Binding-site contacts:
Ligand atom C3 contacts residue HIS203 of chain 1.A at 3.6 Å.
Ligand atom N2 contacts residue HIS203 of chain 1.A at 3.6 Å (h-bond).
Ligand atom C5 contacts residue ASN179 of chain 1.A at 3.6 Å.
Ligand atom C2 contacts residue ASN179 of chain 1.A at 2.6 Å.
Ligand atom C8 contacts residue HIS230 of chain 1.A at 4.4 Å.
Ligand atom O6 contacts residue ASN179 of chain 1.A at 4.5 Å.
Ligand atom N2 contacts residue ASN179 of chain 1.A at 3.1 Å (h-bond).
Ligand atom O5 contacts residue ASN179 of chain 1.A at 2.3 Å (h-bond).
Ligand atom C4 contacts residue HIS203 of chain 1.A at 4.1 Å.
Ligand atom C4 contacts residue ASN179 of chain 1.A at 4.3 Å.
Ligand atom C6 contacts residue HIS203 of chain 1.A at 4.1 Å.
Ligand atom C3 contacts residue ASN179 of chain 1.A at 3.9 Å.
Ligand atom O4 contacts residue HIS203 of chain 1.A at 4.0 Å.
Ligand atom C1 contacts residue ASN179 of chain 1.A at 1.4 Å.
Ligand atom C7 contacts residue ASN179 of chain 1.A at 3.9 Å.
Ligand atom O5 contacts residue HIS203 of chain 1.A at 4.5 Å.
Ligand atom C5 contacts residue HIS203 of chain 1.A at 3.5 Å.
Ligand atom O6 contacts residue VAL152 of chain 1.A at 3.5 Å.
Ligand atom C1 contacts residue HIS203 of chain 1.A at 4.0 Å.
Ligand atom O7 contacts residue ASN179 of chain 1.A at 4.2 Å.
Ligand atom C2 contacts residue HIS203 of chain 1.A at 4.1 Å.

Sequence of chain 1.A:
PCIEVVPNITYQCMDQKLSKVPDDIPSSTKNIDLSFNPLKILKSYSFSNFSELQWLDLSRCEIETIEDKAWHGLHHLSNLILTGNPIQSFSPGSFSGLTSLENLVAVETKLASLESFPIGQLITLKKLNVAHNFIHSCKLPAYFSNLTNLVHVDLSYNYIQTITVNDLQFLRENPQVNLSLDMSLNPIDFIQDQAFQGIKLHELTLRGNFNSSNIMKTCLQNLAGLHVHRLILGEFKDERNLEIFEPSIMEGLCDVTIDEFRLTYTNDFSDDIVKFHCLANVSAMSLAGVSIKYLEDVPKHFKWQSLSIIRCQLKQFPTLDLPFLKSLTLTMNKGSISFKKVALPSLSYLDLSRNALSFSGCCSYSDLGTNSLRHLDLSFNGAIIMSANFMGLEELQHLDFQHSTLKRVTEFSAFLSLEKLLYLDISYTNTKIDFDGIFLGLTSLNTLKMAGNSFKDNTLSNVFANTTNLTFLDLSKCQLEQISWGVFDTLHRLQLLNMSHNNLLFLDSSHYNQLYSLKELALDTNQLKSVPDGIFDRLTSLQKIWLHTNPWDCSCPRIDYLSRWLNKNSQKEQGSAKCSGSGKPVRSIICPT

A protein and the small-molecule ligand that binds it are described below.
Small molecule (SMILES): CC(=O)N[C@@H]1[C@@H](O)[C@H](O)[C@@H](CO)O[C@H]1O